Binding-site contacts:
Ligand atom O3 contacts residue LYS58 of chain 1.B at 3.5 Å (salt-bridge).
Ligand atom C5 contacts residue LYS58 of chain 1.B at 3.6 Å.
Ligand atom O5 contacts residue GLY87 of chain 1.B at 3.1 Å (h-bond).
Ligand atom O3 contacts residue LEU56 of chain 1.B at 3.9 Å.
Ligand atom C1 contacts residue LYS40 of chain 1.B at 4.0 Å.
Ligand atom C5 contacts residue GLY87 of chain 1.B at 3.6 Å.
Ligand atom O2 contacts residue ATP1 of chain 1.I at 2.9 Å (h-bond).
Ligand atom C1 contacts residue GLY41 of chain 1.B at 3.8 Å.
Ligand atom O1 contacts residue MG1 of chain 1.K at 4.0 Å.
Ligand atom O2 contacts residue GLY37 of chain 1.B at 2.9 Å.
Ligand atom C2 contacts residue MG1 of chain 1.K at 2.8 Å.
Ligand atom O5 contacts residue ATP1 of chain 1.I at 3.0 Å (h-bond).
Ligand atom O4 contacts residue LYS58 of chain 1.B at 2.9 Å (salt-bridge).
Ligand atom O1 contacts residue GLN39 of chain 1.B at 3.8 Å.
Ligand atom C2 contacts residue GLN39 of chain 1.B at 3.3 Å.
Ligand atom C5 contacts residue LEU56 of chain 1.B at 3.5 Å (hydrophobic).
Ligand atom C2 contacts residue ATP1 of chain 1.I at 3.5 Å.
Ligand atom O3 contacts residue ILE86 of chain 1.B at 4.0 Å.
Ligand atom C3 contacts residue LEU56 of chain 1.B at 3.7 Å (hydrophobic).
Ligand atom O5 contacts residue MG1 of chain 1.K at 2.2 Å.
Ligand atom O2 contacts residue ARG38 of chain 1.B at 3.2 Å (salt-bridge).
Ligand atom O1 contacts residue LYS40 of chain 1.B at 3.5 Å (salt-bridge).
Ligand atom C1 contacts residue GLY37 of chain 1.B at 3.3 Å.
Ligand atom C3 contacts residue ILE86 of chain 1.B at 4.1 Å (hydrophobic).
Ligand atom C1 contacts residue MG1 of chain 1.K at 2.8 Å.
Ligand atom O5 contacts residue GLN39 of chain 1.B at 2.9 Å (h-bond).
Ligand atom O1 contacts residue PHE36 of chain 1.B at 3.7 Å.
Ligand atom O2 contacts residue MG1 of chain 1.K at 2.0 Å.
Ligand atom O4 contacts residue LEU56 of chain 1.B at 3.5 Å.
Ligand atom O3 contacts residue LYS9 of chain 1.B at 3.8 Å.
Ligand atom C4 contacts residue ILE86 of chain 1.B at 3.7 Å (hydrophobic).
Ligand atom O4 contacts residue GLY87 of chain 1.B at 3.5 Å.
Ligand atom O3 contacts residue GLY87 of chain 1.B at 4.0 Å.
Ligand atom O1 contacts residue GLY41 of chain 1.B at 2.7 Å (h-bond).
Ligand atom O1 contacts residue GLY37 of chain 1.B at 3.0 Å (h-bond).
Ligand atom O2 contacts residue GLN39 of chain 1.B at 2.7 Å (h-bond).
Ligand atom C4 contacts residue LEU56 of chain 1.B at 3.9 Å (hydrophobic).
Ligand atom C1 contacts residue GLN39 of chain 1.B at 3.3 Å.
Ligand atom C1 contacts residue ATP1 of chain 1.I at 3.5 Å.
Ligand atom O5 contacts residue ILE86 of chain 1.B at 3.6 Å.

This protein binds this small molecule.
Small molecule (SMILES): O=C(O)CCC(=O)C(=O)O

Sequence of chain 1.B:
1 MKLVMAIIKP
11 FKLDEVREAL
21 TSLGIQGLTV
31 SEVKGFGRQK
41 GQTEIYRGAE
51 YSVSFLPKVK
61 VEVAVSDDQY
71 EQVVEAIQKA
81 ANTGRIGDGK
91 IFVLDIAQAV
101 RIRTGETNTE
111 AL